Binding-site contacts:
Ligand atom C contacts residue ALA91 of chain 1.A at 4.2 Å (hydrophobic).
Ligand atom CB contacts residue GLU191 of chain 1.A at 4.2 Å.
Ligand atom O contacts residue TYR61 of chain 1.A at 3.5 Å.
Ligand atom C contacts residue GLU191 of chain 1.A at 4.2 Å.
Ligand atom CB contacts residue ALA142 of chain 1.A at 4.4 Å (hydrophobic).
Ligand atom OXT contacts residue ARG96 of chain 1.A at 2.9 Å (salt-bridge).
Ligand atom CA contacts residue ALA142 of chain 1.A at 4.2 Å (hydrophobic).
Ligand atom CD contacts residue GLU191 of chain 1.A at 4.0 Å.
Ligand atom CG contacts residue ASN174 of chain 1.A at 3.9 Å.
Ligand atom OXT contacts residue GLY141 of chain 1.A at 3.5 Å.
Ligand atom O contacts residue PRO89 of chain 1.A at 3.7 Å.
Ligand atom OE2 contacts residue MET190 of chain 1.A at 4.3 Å.
Ligand atom N contacts residue PRO89 of chain 1.A at 2.8 Å (h-bond).
Ligand atom O contacts residue ALA142 of chain 1.A at 4.2 Å.
Ligand atom OE1 contacts residue THR143 of chain 1.A at 3.1 Å (h-bond).
Ligand atom N contacts residue GLU191 of chain 1.A at 2.9 Å (salt-bridge).
Ligand atom O contacts residue LEU90 of chain 1.A at 3.8 Å.
Ligand atom OE1 contacts residue GLY141 of chain 1.A at 3.6 Å.
Ligand atom O contacts residue ALA91 of chain 1.A at 3.1 Å (h-bond).
Ligand atom C contacts residue TYR61 of chain 1.A at 3.6 Å (hydrophobic).
Ligand atom C contacts residue ALA142 of chain 1.A at 3.7 Å (hydrophobic).
Ligand atom N contacts residue TYR217 of chain 1.A at 4.1 Å.
Ligand atom O contacts residue ARG96 of chain 1.A at 2.9 Å (salt-bridge).
Ligand atom OXT contacts residue ALA142 of chain 1.A at 2.8 Å (h-bond).
Ligand atom CB contacts residue TYR61 of chain 1.A at 3.7 Å (hydrophobic).
Ligand atom OE1 contacts residue ALA142 of chain 1.A at 3.3 Å (h-bond).
Ligand atom CA contacts residue TYR61 of chain 1.A at 4.0 Å (hydrophobic).
Ligand atom CA contacts residue GLU191 of chain 1.A at 3.3 Å.
Ligand atom C contacts residue PRO89 of chain 1.A at 4.2 Å (hydrophobic).
Ligand atom CB contacts residue GLY141 of chain 1.A at 4.4 Å.
Ligand atom C contacts residue ARG96 of chain 1.A at 3.5 Å.
Ligand atom OE2 contacts residue THR143 of chain 1.A at 2.8 Å (h-bond).
Ligand atom OXT contacts residue TYR61 of chain 1.A at 3.4 Å.
Ligand atom OE1 contacts residue VAL138 of chain 1.A at 4.3 Å.
Ligand atom CD contacts residue VAL138 of chain 1.A at 4.3 Å (hydrophobic).
Ligand atom CD contacts residue THR143 of chain 1.A at 3.4 Å.
Ligand atom OE2 contacts residue GLU191 of chain 1.A at 3.8 Å.
Ligand atom N contacts residue TYR61 of chain 1.A at 3.6 Å.
Ligand atom CA contacts residue PRO89 of chain 1.A at 4.0 Å (hydrophobic).
Ligand atom CG contacts residue GLU191 of chain 1.A at 3.7 Å.

This small molecule binds to this protein.
Small molecule (SMILES): N[C@@H](CCC(=O)O)C(=O)O

Sequence of chain 1.A:
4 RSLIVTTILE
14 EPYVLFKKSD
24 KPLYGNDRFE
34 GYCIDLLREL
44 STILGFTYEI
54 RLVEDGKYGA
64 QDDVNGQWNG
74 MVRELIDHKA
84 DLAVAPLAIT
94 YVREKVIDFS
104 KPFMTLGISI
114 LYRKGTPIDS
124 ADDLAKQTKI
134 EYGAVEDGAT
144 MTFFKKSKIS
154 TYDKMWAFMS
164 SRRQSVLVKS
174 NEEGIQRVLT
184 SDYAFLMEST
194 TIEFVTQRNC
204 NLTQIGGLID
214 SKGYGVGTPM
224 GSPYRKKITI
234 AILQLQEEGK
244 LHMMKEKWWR